Sequence of chain 1.B:
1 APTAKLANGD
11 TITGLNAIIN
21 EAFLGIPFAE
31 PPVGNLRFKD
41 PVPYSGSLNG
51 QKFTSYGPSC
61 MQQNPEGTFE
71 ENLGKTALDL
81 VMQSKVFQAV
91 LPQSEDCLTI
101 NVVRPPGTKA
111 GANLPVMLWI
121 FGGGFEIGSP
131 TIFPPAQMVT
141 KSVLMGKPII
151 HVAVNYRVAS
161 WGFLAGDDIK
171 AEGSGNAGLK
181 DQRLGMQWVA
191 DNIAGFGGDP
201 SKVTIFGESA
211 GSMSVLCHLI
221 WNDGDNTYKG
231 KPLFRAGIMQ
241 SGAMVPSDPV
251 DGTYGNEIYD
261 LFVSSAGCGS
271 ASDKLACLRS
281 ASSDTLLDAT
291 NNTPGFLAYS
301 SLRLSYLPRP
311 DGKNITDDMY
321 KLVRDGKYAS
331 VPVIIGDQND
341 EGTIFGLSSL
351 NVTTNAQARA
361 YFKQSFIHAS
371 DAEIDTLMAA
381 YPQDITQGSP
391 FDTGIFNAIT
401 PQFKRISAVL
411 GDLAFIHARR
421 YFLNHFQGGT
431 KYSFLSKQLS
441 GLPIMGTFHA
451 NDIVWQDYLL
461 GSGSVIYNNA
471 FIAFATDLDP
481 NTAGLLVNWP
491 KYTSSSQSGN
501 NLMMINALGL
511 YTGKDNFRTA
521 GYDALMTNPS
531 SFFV

Binding-site contacts:
Ligand atom C2 contacts residue ASN351 of chain 1.B at 2.4 Å.
Ligand atom O6 contacts residue GLU70 of chain 1.B at 2.7 Å (salt-bridge).
Ligand atom C3 contacts residue PHE69 of chain 1.B at 4.1 Å (hydrophobic).
Ligand atom C8 contacts residue PHE69 of chain 1.B at 4.0 Å (hydrophobic).
Ligand atom C7 contacts residue ASN351 of chain 1.B at 3.4 Å.
Ligand atom O4 contacts residue TYR299 of chain 1.B at 4.0 Å.
Ligand atom O5 contacts residue ASN351 of chain 1.B at 2.4 Å (h-bond).
Ligand atom N2 contacts residue PHE69 of chain 1.B at 4.1 Å.
Ligand atom O7 contacts residue GLN364 of chain 1.B at 2.7 Å (h-bond).
Ligand atom C1 contacts residue GLU70 of chain 1.B at 3.6 Å.
Ligand atom C5 contacts residue ASN351 of chain 1.B at 3.7 Å.
Ligand atom C8 contacts residue GLN357 of chain 1.B at 3.7 Å.
Ligand atom C1 contacts residue TYR299 of chain 1.B at 3.5 Å (hydrophobic).
Ligand atom C8 contacts residue ASN351 of chain 1.B at 3.7 Å.
Ligand atom C7 contacts residue TYR299 of chain 1.B at 3.8 Å (hydrophobic).
Ligand atom O5 contacts residue TYR299 of chain 1.B at 4.1 Å.
Ligand atom C8 contacts residue GLN364 of chain 1.B at 4.1 Å.
Ligand atom O7 contacts residue TYR299 of chain 1.B at 3.7 Å.
Ligand atom O4 contacts residue GLU70 of chain 1.B at 4.2 Å.
Ligand atom O3 contacts residue PHE69 of chain 1.B at 3.5 Å.
Ligand atom O7 contacts residue ASN351 of chain 1.B at 3.4 Å (h-bond).
Ligand atom C2 contacts residue TYR299 of chain 1.B at 4.0 Å (hydrophobic).
Ligand atom C2 contacts residue GLU70 of chain 1.B at 3.6 Å.
Ligand atom C3 contacts residue TYR299 of chain 1.B at 3.8 Å (hydrophobic).
Ligand atom N2 contacts residue TYR299 of chain 1.B at 3.3 Å (h-bond).
Ligand atom C6 contacts residue TYR299 of chain 1.B at 3.9 Å (hydrophobic).
Ligand atom C5 contacts residue TYR299 of chain 1.B at 3.7 Å (hydrophobic).
Ligand atom N2 contacts residue GLU70 of chain 1.B at 2.9 Å (salt-bridge).
Ligand atom C6 contacts residue GLU70 of chain 1.B at 3.3 Å.
Ligand atom C8 contacts residue TYR299 of chain 1.B at 3.9 Å (hydrophobic).
Ligand atom C7 contacts residue GLN364 of chain 1.B at 3.7 Å.
Ligand atom C3 contacts residue ASN351 of chain 1.B at 3.8 Å.
Ligand atom C4 contacts residue TYR299 of chain 1.B at 4.2 Å (hydrophobic).
Ligand atom N2 contacts residue ASN351 of chain 1.B at 2.9 Å (h-bond).
Ligand atom C8 contacts residue GLU70 of chain 1.B at 3.8 Å.
Ligand atom C8 contacts residue SER300 of chain 1.B at 3.6 Å.
Ligand atom C4 contacts residue ASN351 of chain 1.B at 4.2 Å.
Ligand atom C1 contacts residue ASN351 of chain 1.B at 1.4 Å.
Ligand atom C7 contacts residue GLU70 of chain 1.B at 3.7 Å.
Ligand atom C3 contacts residue GLU70 of chain 1.B at 3.9 Å.

This protein binds this small molecule.
Small molecule (SMILES): CC(=O)N[C@H]1[C@H](O[C@H]2[C@H](O)[C@@H](NC(C)=O)CO[C@@H]2CO)O[C@H](CO)[C@@H](O)[C@@H]1O